Sequence of chain 1.A:
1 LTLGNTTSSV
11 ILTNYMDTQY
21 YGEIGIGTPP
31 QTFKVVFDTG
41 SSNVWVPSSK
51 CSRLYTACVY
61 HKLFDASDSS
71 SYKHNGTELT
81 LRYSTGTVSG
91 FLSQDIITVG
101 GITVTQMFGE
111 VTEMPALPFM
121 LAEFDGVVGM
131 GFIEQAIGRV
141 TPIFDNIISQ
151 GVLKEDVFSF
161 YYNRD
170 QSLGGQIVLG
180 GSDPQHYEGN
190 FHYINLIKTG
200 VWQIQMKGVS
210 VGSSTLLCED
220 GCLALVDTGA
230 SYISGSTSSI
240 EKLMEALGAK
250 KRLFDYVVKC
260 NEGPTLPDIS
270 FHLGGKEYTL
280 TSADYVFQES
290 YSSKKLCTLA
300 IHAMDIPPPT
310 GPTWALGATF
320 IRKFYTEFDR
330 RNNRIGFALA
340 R

This protein binds this small molecule.
Small molecule (SMILES): CCOC[C@@H](CC(C)C)NC(=O)[C@@H]1CNC[C@H](C(=O)N(c2ccc(C(C)C)cn2)C2CC2)[C@@H]1O

Binding-site contacts:
Ligand atom N12 contacts residue GLY40 of chain 1.A at 3.3 Å (h-bond).
Ligand atom C1 contacts residue ALA229 of chain 1.A at 3.5 Å (hydrophobic).
Ligand atom O32 contacts residue ARG82 of chain 1.A at 3.7 Å.
Ligand atom O9 contacts residue SER84 of chain 1.A at 3.0 Å (h-bond).
Ligand atom N6 contacts residue ASP226 of chain 1.A at 2.7 Å (salt-bridge).
Ligand atom C21 contacts residue THR85 of chain 1.A at 3.5 Å.
Ligand atom C1 contacts residue ASP38 of chain 1.A at 3.6 Å.
Ligand atom O11 contacts residue GLY228 of chain 1.A at 3.6 Å.
Ligand atom O13 contacts residue SER84 of chain 1.A at 2.8 Å (h-bond).
Ligand atom C3 contacts residue TYR83 of chain 1.A at 3.6 Å (hydrophobic).
Ligand atom C5 contacts residue GLY40 of chain 1.A at 3.7 Å.
Ligand atom O11 contacts residue THR85 of chain 1.A at 3.2 Å.
Ligand atom C7 contacts residue GLY228 of chain 1.A at 3.5 Å.
Ligand atom N12 contacts residue TYR83 of chain 1.A at 3.7 Å.
Ligand atom O13 contacts residue THR85 of chain 1.A at 3.6 Å.
Ligand atom C17 contacts residue TYR83 of chain 1.A at 3.6 Å (hydrophobic).
Ligand atom C8 contacts residue TYR83 of chain 1.A at 3.5 Å (hydrophobic).
Ligand atom C16 contacts residue VAL127 of chain 1.A at 3.7 Å (hydrophobic).
Ligand atom C34 contacts residue ILE137 of chain 1.A at 3.5 Å (hydrophobic).
Ligand atom C4 contacts residue TYR83 of chain 1.A at 3.5 Å (hydrophobic).
Ligand atom C4 contacts residue ASP38 of chain 1.A at 3.6 Å.
Ligand atom C1 contacts residue ASP226 of chain 1.A at 3.3 Å.
Ligand atom C16 contacts residue TYR83 of chain 1.A at 3.5 Å (hydrophobic).
Ligand atom C15 contacts residue THR85 of chain 1.A at 3.5 Å.
Ligand atom N22 contacts residue THR85 of chain 1.A at 3.3 Å.
Ligand atom O9 contacts residue TYR83 of chain 1.A at 3.4 Å.
Ligand atom N10 contacts residue THR85 of chain 1.A at 3.6 Å.
Ligand atom C5 contacts residue ASP38 of chain 1.A at 3.6 Å.
Ligand atom C16 contacts residue ASP38 of chain 1.A at 3.7 Å.
Ligand atom C5 contacts residue ASP226 of chain 1.A at 3.1 Å.
Ligand atom C2 contacts residue ASP38 of chain 1.A at 3.7 Å.
Ligand atom C34 contacts residue ARG82 of chain 1.A at 3.3 Å.
Ligand atom C1 contacts residue GLY228 of chain 1.A at 3.4 Å.
Ligand atom C24 contacts residue PRO118 of chain 1.A at 3.1 Å (hydrophobic).
Ligand atom C18 contacts residue DMS1 of chain 1.C at 3.7 Å.
Ligand atom O32 contacts residue TYR83 of chain 1.A at 3.6 Å.
Ligand atom N6 contacts residue ASP38 of chain 1.A at 2.8 Å (salt-bridge).
Ligand atom C7 contacts residue THR85 of chain 1.A at 3.5 Å.
Ligand atom C30 contacts residue THR309 of chain 1.A at 3.7 Å.
Ligand atom C24 contacts residue ALA122 of chain 1.A at 3.6 Å (hydrophobic).